Binding-site contacts:
Ligand atom C7 contacts residue GLN374 of chain 1.B at 3.9 Å.
Ligand atom O6 contacts residue ILE381 of chain 1.B at 3.6 Å.
Ligand atom O5 contacts residue ASN378 of chain 1.B at 2.4 Å (h-bond).
Ligand atom C1 contacts residue ASN378 of chain 1.B at 1.4 Å.
Ligand atom O6 contacts residue GLU384 of chain 1.B at 2.3 Å (salt-bridge).
Ligand atom O5 contacts residue SER380 of chain 1.B at 4.3 Å.
Ligand atom O7 contacts residue ASN378 of chain 1.B at 4.3 Å.
Ligand atom N2 contacts residue GLN374 of chain 1.B at 4.3 Å.
Ligand atom C1 contacts residue GLN374 of chain 1.B at 4.1 Å.
Ligand atom O5 contacts residue ILE381 of chain 1.B at 3.5 Å.
Ligand atom C4 contacts residue ASN378 of chain 1.B at 4.2 Å.
Ligand atom C5 contacts residue ASN378 of chain 1.B at 3.7 Å.
Ligand atom C3 contacts residue ASN378 of chain 1.B at 3.8 Å.
Ligand atom C5 contacts residue SER380 of chain 1.B at 4.3 Å.
Ligand atom C6 contacts residue SER380 of chain 1.B at 4.4 Å.
Ligand atom C2 contacts residue ASN378 of chain 1.B at 2.5 Å.
Ligand atom O7 contacts residue GLN374 of chain 1.B at 3.0 Å.
Ligand atom C7 contacts residue ASN378 of chain 1.B at 3.8 Å.
Ligand atom N2 contacts residue ASN378 of chain 1.B at 2.9 Å (h-bond).
Ligand atom O6 contacts residue TYR370 of chain 1.B at 4.4 Å.
Ligand atom C2 contacts residue GLN374 of chain 1.B at 4.3 Å.
Ligand atom C6 contacts residue GLU384 of chain 1.B at 3.2 Å.
Ligand atom C1 contacts residue SER380 of chain 1.B at 4.5 Å.
Ligand atom O6 contacts residue SER380 of chain 1.B at 3.8 Å.
Ligand atom C1 contacts residue ILE381 of chain 1.B at 4.3 Å (hydrophobic).
Ligand atom C6 contacts residue ILE381 of chain 1.B at 4.5 Å (hydrophobic).

Sequence of chain 1.B:
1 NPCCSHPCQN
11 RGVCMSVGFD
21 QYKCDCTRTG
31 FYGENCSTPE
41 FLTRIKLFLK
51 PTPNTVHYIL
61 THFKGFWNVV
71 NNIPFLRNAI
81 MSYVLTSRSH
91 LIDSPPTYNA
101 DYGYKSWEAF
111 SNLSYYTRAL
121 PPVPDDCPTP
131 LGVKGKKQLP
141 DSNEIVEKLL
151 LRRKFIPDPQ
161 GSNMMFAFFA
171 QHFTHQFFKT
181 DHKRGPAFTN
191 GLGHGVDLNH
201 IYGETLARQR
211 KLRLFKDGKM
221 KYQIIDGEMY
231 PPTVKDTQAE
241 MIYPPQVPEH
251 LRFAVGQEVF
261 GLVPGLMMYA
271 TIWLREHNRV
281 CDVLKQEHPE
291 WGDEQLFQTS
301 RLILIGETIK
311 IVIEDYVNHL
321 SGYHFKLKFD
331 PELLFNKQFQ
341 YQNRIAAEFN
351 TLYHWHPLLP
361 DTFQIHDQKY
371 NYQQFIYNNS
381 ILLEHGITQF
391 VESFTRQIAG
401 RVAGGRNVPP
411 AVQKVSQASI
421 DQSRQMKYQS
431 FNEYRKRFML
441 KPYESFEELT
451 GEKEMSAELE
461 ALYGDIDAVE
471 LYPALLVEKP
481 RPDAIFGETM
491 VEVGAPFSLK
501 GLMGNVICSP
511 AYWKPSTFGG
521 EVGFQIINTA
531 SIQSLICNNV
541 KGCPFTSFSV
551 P

The protein below binds the small molecule below.
Small molecule (SMILES): CC(=O)N[C@@H]1[C@@H](O)[C@H](O)[C@@H](CO)O[C@H]1O